Binding-site contacts:
Ligand atom C8 contacts residue VAL41 of chain 2.A at 3.8 Å (hydrophobic).
Ligand atom C6 contacts residue ILE56 of chain 2.A at 3.5 Å (hydrophobic).
Ligand atom C10 contacts residue VAL92 of chain 2.A at 4.0 Å (hydrophobic).
Ligand atom C4 contacts residue MET107 of chain 2.A at 3.5 Å (hydrophobic).
Ligand atom C11 contacts residue PHE105 of chain 2.A at 3.6 Å (hydrophobic).
Ligand atom C3 contacts residue ILE71 of chain 2.A at 3.8 Å (hydrophobic).
Ligand atom C6 contacts residue VAL92 of chain 2.A at 3.8 Å (hydrophobic).
Ligand atom C3 contacts residue VAL41 of chain 2.A at 3.7 Å (hydrophobic).
Ligand atom O2 contacts residue ILE71 of chain 2.A at 3.9 Å.
Ligand atom C13 contacts residue LEU103 of chain 2.A at 3.8 Å (hydrophobic).
Ligand atom C5 contacts residue MET107 of chain 2.A at 3.7 Å (hydrophobic).
Ligand atom N2 contacts residue ILE56 of chain 2.A at 3.7 Å.
Ligand atom O1 contacts residue ILE71 of chain 2.A at 3.6 Å.
Ligand atom C15 contacts residue PRO38 of chain 2.A at 3.4 Å (hydrophobic).
Ligand atom C12 contacts residue VAL92 of chain 2.A at 4.0 Å (hydrophobic).
Ligand atom C12 contacts residue LEU54 of chain 2.A at 3.4 Å (hydrophobic).
Ligand atom C10 contacts residue ILE56 of chain 2.A at 4.0 Å (hydrophobic).
Ligand atom C11 contacts residue LEU46 of chain 2.A at 4.0 Å (hydrophobic).
Ligand atom C13 contacts residue VAL94 of chain 2.A at 3.9 Å (hydrophobic).
Ligand atom C3 contacts residue MET107 of chain 2.A at 4.0 Å (hydrophobic).
Ligand atom C7 contacts residue MET107 of chain 2.A at 3.8 Å (hydrophobic).
Ligand atom O1 contacts residue VAL41 of chain 2.A at 3.9 Å.
Ligand atom C1 contacts residue PHE105 of chain 2.A at 3.8 Å (hydrophobic).
Ligand atom C15 contacts residue VAL41 of chain 2.A at 4.0 Å (hydrophobic).
Ligand atom N2 contacts residue PHE105 of chain 2.A at 3.5 Å.
Ligand atom C5 contacts residue ILE71 of chain 2.A at 4.1 Å (hydrophobic).
Ligand atom C1 contacts residue ILE56 of chain 2.A at 3.7 Å (hydrophobic).
Ligand atom C6 contacts residue ILE84 of chain 2.A at 4.0 Å (hydrophobic).
Ligand atom O2 contacts residue ILE84 of chain 2.A at 3.7 Å.
Ligand atom C15 contacts residue LYS60 of chain 2.A at 3.7 Å.
Ligand atom C2 contacts residue PHE105 of chain 2.A at 4.0 Å (hydrophobic).
Ligand atom O2 contacts residue MET107 of chain 2.A at 4.0 Å.
Ligand atom C10 contacts residue PHE105 of chain 2.A at 3.6 Å (hydrophobic).
Ligand atom C4 contacts residue ILE71 of chain 2.A at 3.5 Å (hydrophobic).
Ligand atom C5 contacts residue VAL92 of chain 2.A at 4.0 Å (hydrophobic).
Ligand atom C5 contacts residue ILE84 of chain 2.A at 3.3 Å (hydrophobic).
Ligand atom C7 contacts residue ILE71 of chain 2.A at 3.4 Å (hydrophobic).
Ligand atom C13 contacts residue LEU54 of chain 2.A at 3.8 Å (hydrophobic).
Ligand atom C2 contacts residue ILE56 of chain 2.A at 4.0 Å (hydrophobic).
Ligand atom C8 contacts residue LEU39 of chain 2.A at 3.8 Å (hydrophobic).

A small-molecule ligand and the protein it binds are described below.
Small molecule (SMILES): CCCCNc1ccc(C(=O)OCCN(C)C)cc1

Sequence of chain 2.A:
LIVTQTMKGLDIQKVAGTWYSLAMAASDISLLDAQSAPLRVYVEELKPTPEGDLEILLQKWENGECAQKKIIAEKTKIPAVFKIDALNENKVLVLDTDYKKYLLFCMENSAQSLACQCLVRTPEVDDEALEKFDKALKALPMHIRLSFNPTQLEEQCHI